Binding-site contacts:
Ligand atom O5 contacts residue ASN403 of chain 1.A at 2.3 Å (h-bond).
Ligand atom O7 contacts residue ASN403 of chain 1.A at 3.6 Å (h-bond).
Ligand atom C7 contacts residue ASN403 of chain 1.A at 3.3 Å.
Ligand atom O5 contacts residue LEU377 of chain 1.A at 3.7 Å.
Ligand atom C4 contacts residue ASN403 of chain 1.A at 4.2 Å.
Ligand atom C2 contacts residue ASN403 of chain 1.A at 2.5 Å.
Ligand atom C8 contacts residue ASN403 of chain 1.A at 4.4 Å.
Ligand atom C3 contacts residue ASN403 of chain 1.A at 3.7 Å.
Ligand atom C1 contacts residue LEU377 of chain 1.A at 4.0 Å (hydrophobic).
Ligand atom C6 contacts residue LEU377 of chain 1.A at 4.4 Å (hydrophobic).
Ligand atom O6 contacts residue LEU377 of chain 1.A at 3.7 Å.
Ligand atom C8 contacts residue SER402 of chain 1.A at 4.5 Å.
Ligand atom C5 contacts residue ASN403 of chain 1.A at 3.7 Å.
Ligand atom C5 contacts residue LEU377 of chain 1.A at 4.0 Å (hydrophobic).
Ligand atom N2 contacts residue ASN403 of chain 1.A at 2.8 Å (h-bond).
Ligand atom C1 contacts residue ASN403 of chain 1.A at 1.4 Å.

This small molecule binds to this protein.
Small molecule (SMILES): CC(=O)N[C@@H]1[C@@H](O)[C@H](O)[C@@H](CO)O[C@H]1O

Sequence of chain 1.A:
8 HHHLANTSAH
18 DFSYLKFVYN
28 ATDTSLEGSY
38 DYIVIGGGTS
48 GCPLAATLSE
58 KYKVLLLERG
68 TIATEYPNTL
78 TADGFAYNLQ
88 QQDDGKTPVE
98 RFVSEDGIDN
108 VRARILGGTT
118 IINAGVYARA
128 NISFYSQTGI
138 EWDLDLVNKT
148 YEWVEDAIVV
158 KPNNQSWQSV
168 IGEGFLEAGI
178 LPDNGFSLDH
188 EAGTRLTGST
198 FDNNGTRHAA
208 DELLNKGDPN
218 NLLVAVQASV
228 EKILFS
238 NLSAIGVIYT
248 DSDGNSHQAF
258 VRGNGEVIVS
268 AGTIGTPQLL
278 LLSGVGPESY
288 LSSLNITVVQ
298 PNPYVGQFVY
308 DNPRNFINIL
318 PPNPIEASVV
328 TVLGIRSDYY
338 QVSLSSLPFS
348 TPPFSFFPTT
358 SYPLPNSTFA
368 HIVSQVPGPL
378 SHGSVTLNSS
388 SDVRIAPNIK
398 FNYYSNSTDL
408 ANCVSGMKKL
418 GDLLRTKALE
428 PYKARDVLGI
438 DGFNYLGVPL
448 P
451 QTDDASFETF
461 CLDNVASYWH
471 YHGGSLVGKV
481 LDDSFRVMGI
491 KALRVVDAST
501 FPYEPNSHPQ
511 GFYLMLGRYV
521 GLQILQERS